This protein binds this small molecule.
Small molecule (SMILES): c1ccc(Cn2cc(-c3c[nH]c4ncc(-c5ccncc5)nc34)cn2)cc1

Binding-site contacts:
Ligand atom C11 contacts residue CYS175 of chain 1.A at 3.5 Å (hydrophobic).
Ligand atom C14 contacts residue LEU165 of chain 1.A at 4.0 Å (hydrophobic).
Ligand atom C27 contacts residue LYS123 of chain 1.A at 3.5 Å.
Ligand atom C17 contacts residue ASP115 of chain 1.A at 3.7 Å.
Ligand atom N22 contacts residue ALA61 of chain 1.A at 3.5 Å.
Ligand atom N22 contacts residue ASP115 of chain 1.A at 3.5 Å (salt-bridge).
Ligand atom C6 contacts residue VAL48 of chain 1.A at 3.8 Å (hydrophobic).
Ligand atom N12 contacts residue ASP176 of chain 1.A at 3.9 Å.
Ligand atom C3 contacts residue LYS63 of chain 1.A at 3.4 Å.
Ligand atom C1 contacts residue GLY43 of chain 1.A at 3.4 Å.
Ligand atom C14 contacts residue GLN114 of chain 1.A at 3.0 Å.
Ligand atom C10 contacts residue LYS63 of chain 1.A at 4.0 Å.
Ligand atom C13 contacts residue LEU165 of chain 1.A at 3.7 Å (hydrophobic).
Ligand atom C25 contacts residue ASP120 of chain 1.A at 3.5 Å.
Ligand atom N15 contacts residue ALA61 of chain 1.A at 3.8 Å.
Ligand atom C4 contacts residue LYS63 of chain 1.A at 4.0 Å.
Ligand atom N19 contacts residue LEU165 of chain 1.A at 3.7 Å.
Ligand atom N15 contacts residue ASP115 of chain 1.A at 3.4 Å (salt-bridge).
Ligand atom C1 contacts residue ALA44 of chain 1.A at 3.8 Å (hydrophobic).
Ligand atom N8 contacts residue CYS175 of chain 1.A at 3.8 Å.
Ligand atom C13 contacts residue GLN114 of chain 1.A at 3.9 Å.
Ligand atom C27 contacts residue ILE40 of chain 1.A at 4.0 Å (hydrophobic).
Ligand atom C17 contacts residue ALA61 of chain 1.A at 3.7 Å (hydrophobic).
Ligand atom C6 contacts residue GLY43 of chain 1.A at 3.5 Å.
Ligand atom N8 contacts residue LYS63 of chain 1.A at 3.5 Å (salt-bridge).
Ligand atom C27 contacts residue GLU118 of chain 1.A at 3.7 Å.
Ligand atom C10 contacts residue CYS175 of chain 1.A at 4.0 Å (hydrophobic).
Ligand atom C2 contacts residue LYS63 of chain 1.A at 3.9 Å.
Ligand atom C28 contacts residue MET117 of chain 1.A at 3.4 Å (hydrophobic).
Ligand atom C18 contacts residue LEU165 of chain 1.A at 3.7 Å (hydrophobic).
Ligand atom C11 contacts residue GLN114 of chain 1.A at 3.9 Å.
Ligand atom C27 contacts residue THR119 of chain 1.A at 3.9 Å.
Ligand atom C25 contacts residue LYS123 of chain 1.A at 3.4 Å.
Ligand atom N15 contacts residue GLN114 of chain 1.A at 3.8 Å.
Ligand atom N22 contacts residue MET117 of chain 1.A at 3.4 Å (h-bond).
Ligand atom C21 contacts residue MET117 of chain 1.A at 3.5 Å (hydrophobic).
Ligand atom N12 contacts residue CYS175 of chain 1.A at 3.4 Å (h-bond).
Ligand atom N12 contacts residue LYS63 of chain 1.A at 2.9 Å (salt-bridge).
Ligand atom N26 contacts residue LYS123 of chain 1.A at 2.6 Å (salt-bridge).
Ligand atom C11 contacts residue LYS63 of chain 1.A at 3.2 Å.

Sequence of chain 1.A:
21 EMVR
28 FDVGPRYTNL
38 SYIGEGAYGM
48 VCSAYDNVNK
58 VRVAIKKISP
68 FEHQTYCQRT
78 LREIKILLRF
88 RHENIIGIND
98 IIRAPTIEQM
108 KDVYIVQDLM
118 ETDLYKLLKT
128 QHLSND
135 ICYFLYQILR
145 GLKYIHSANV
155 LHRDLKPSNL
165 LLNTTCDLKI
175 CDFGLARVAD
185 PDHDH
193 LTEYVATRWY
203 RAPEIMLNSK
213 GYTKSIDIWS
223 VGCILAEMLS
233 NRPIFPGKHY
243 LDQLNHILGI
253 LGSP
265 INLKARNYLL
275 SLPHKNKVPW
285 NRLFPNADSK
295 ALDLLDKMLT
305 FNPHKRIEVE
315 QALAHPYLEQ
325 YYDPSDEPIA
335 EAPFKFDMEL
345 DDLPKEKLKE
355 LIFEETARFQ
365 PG